A small-molecule ligand and the protein it binds are described below.
Small molecule (SMILES): N[C@@H](CCC(=O)O)C(=O)O

Sequence of chain 1.E:
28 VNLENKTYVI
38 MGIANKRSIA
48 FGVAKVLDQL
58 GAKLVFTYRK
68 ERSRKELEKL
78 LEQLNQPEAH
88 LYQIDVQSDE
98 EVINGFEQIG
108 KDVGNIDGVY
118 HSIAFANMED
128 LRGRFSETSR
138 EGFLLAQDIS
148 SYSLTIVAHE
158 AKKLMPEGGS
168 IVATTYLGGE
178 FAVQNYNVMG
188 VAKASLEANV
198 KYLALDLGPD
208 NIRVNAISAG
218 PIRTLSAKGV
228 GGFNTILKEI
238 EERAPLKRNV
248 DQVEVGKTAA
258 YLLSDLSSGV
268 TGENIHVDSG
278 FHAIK

Binding-site contacts:
Ligand atom OE1 contacts residue SER265 of chain 1.E at 4.3 Å.
Ligand atom CB contacts residue SER261 of chain 1.E at 4.0 Å.
Ligand atom CG contacts residue GLY166 of chain 1.E at 3.9 Å.
Ligand atom CA contacts residue ASP114 of chain 1.E at 4.3 Å.
Ligand atom C contacts residue ASP114 of chain 1.E at 3.7 Å.
Ligand atom CG contacts residue SER167 of chain 1.E at 4.3 Å.
Ligand atom C contacts residue LYS33 of chain 1.E at 4.2 Å.
Ligand atom N contacts residue ASP114 of chain 1.E at 3.0 Å (salt-bridge).
Ligand atom OXT contacts residue ASP114 of chain 1.E at 4.2 Å.
Ligand atom N contacts residue SER167 of chain 1.E at 3.9 Å.
Ligand atom OXT contacts residue LYS33 of chain 1.E at 4.0 Å.
Ligand atom O contacts residue GLY166 of chain 1.E at 4.2 Å.
Ligand atom N contacts residue TYR35 of chain 1.E at 4.2 Å.
Ligand atom CG contacts residue ARG210 of chain 1.E at 3.6 Å.
Ligand atom CD contacts residue GLY166 of chain 1.E at 4.2 Å.
Ligand atom O contacts residue ASP114 of chain 1.E at 3.0 Å (salt-bridge).
Ligand atom OE2 contacts residue GLY166 of chain 1.E at 3.5 Å (h-bond).
Ligand atom OE1 contacts residue ASP262 of chain 1.E at 4.2 Å.
Ligand atom N contacts residue LEU260 of chain 1.E at 3.2 Å (h-bond).
Ligand atom OE2 contacts residue ARG210 of chain 1.E at 3.5 Å (salt-bridge).
Ligand atom CB contacts residue ARG210 of chain 1.E at 4.2 Å.
Ligand atom O contacts residue GLY165 of chain 1.E at 3.9 Å.
Ligand atom CB contacts residue ASP262 of chain 1.E at 3.9 Å.
Ligand atom CD contacts residue ARG210 of chain 1.E at 3.4 Å.
Ligand atom OE1 contacts residue ARG210 of chain 1.E at 3.3 Å (salt-bridge).
Ligand atom N contacts residue GLY166 of chain 1.E at 4.0 Å.
Ligand atom CB contacts residue LEU260 of chain 1.E at 4.2 Å (hydrophobic).
Ligand atom CA contacts residue LEU260 of chain 1.E at 3.8 Å (hydrophobic).
Ligand atom OE2 contacts residue ASN208 of chain 1.E at 3.5 Å (h-bond).